A small-molecule ligand and the protein it binds are described below.
Small molecule (SMILES): CC(=O)N[C@@H]1[C@@H](O)[C@H](O)[C@@H](CO)O[C@H]1O

Sequence of chain 1.C:
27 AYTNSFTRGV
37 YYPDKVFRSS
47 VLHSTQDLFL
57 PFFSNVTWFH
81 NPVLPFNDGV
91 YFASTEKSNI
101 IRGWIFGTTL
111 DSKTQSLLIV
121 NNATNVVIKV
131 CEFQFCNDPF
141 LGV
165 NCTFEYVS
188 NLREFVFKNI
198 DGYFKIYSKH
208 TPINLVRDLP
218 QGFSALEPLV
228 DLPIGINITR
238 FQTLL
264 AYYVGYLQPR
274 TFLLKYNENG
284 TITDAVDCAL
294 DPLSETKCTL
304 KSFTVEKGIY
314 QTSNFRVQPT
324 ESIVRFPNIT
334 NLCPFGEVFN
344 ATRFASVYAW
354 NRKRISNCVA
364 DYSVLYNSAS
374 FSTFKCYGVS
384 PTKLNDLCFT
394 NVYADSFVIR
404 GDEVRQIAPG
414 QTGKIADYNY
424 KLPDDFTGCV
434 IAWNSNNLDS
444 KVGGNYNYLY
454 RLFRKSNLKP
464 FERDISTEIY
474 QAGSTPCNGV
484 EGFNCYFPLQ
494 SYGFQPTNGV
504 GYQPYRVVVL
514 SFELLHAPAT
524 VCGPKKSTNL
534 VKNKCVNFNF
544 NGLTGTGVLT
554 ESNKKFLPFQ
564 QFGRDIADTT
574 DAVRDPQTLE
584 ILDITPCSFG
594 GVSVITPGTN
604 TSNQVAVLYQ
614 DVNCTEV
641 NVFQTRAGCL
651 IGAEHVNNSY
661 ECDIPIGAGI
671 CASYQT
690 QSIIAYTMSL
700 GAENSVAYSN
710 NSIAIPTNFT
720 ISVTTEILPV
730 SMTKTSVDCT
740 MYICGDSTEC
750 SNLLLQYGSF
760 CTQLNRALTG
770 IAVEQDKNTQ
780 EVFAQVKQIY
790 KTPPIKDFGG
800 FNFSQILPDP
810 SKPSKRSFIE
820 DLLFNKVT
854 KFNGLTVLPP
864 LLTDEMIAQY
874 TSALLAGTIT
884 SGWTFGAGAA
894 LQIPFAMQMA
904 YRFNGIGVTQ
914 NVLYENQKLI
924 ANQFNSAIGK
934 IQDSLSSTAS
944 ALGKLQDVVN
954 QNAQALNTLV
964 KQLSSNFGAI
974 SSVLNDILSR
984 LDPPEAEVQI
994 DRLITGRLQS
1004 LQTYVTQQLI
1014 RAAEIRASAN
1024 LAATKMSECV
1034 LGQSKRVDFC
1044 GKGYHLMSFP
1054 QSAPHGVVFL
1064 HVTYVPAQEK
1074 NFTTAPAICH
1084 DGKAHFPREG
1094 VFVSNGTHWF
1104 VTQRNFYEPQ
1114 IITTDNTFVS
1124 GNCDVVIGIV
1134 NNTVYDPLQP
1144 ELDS

Binding-site contacts:
Ligand atom C4 contacts residue ASN282 of chain 1.C at 4.2 Å.
Ligand atom C3 contacts residue ASN282 of chain 1.C at 3.8 Å.
Ligand atom C1 contacts residue ASN282 of chain 1.C at 1.4 Å.
Ligand atom O5 contacts residue ASN282 of chain 1.C at 2.4 Å (h-bond).
Ligand atom O7 contacts residue ASN282 of chain 1.C at 4.0 Å.
Ligand atom C7 contacts residue ASN280 of chain 1.C at 4.5 Å.
Ligand atom C5 contacts residue ASN282 of chain 1.C at 3.7 Å.
Ligand atom C7 contacts residue ASN282 of chain 1.C at 3.6 Å.
Ligand atom N2 contacts residue ASN282 of chain 1.C at 2.8 Å (h-bond).
Ligand atom C2 contacts residue ASN282 of chain 1.C at 2.4 Å.
Ligand atom C8 contacts residue ASN280 of chain 1.C at 4.1 Å.